Sequence of chain 1.B:
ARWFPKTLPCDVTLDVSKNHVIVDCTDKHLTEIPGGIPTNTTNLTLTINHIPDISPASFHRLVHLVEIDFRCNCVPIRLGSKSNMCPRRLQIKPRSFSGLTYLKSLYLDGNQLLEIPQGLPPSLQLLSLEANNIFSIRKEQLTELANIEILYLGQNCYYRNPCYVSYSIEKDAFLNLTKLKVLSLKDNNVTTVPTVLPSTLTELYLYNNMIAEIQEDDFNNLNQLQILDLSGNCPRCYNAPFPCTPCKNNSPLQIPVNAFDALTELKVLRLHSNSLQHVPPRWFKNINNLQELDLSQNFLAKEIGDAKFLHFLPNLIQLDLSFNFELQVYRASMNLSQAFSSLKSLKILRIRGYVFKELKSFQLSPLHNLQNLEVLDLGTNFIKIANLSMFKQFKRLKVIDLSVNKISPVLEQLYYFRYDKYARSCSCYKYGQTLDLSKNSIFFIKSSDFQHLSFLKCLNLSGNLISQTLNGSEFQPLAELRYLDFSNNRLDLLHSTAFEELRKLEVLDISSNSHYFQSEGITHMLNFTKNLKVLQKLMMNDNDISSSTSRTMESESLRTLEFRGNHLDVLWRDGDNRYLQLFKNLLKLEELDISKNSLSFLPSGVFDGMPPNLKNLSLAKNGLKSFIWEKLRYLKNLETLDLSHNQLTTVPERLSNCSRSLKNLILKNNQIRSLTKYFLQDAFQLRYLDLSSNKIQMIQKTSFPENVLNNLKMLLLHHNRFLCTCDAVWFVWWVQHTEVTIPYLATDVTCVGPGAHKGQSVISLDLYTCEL

This protein binds this small molecule.
Small molecule (SMILES): CC(=O)N[C@H]1[C@H](O[C@H]2[C@H](O)[C@@H](NC(C)=O)CO[C@@H]2CO)O[C@H](CO)[C@@H](O)[C@@H]1O

Binding-site contacts:
Ligand atom C1 contacts residue HIS24 of chain 1.B at 4.5 Å.
Ligand atom C6 contacts residue LYS108 of chain 1.B at 4.4 Å.
Ligand atom O7 contacts residue ASN47 of chain 1.B at 3.1 Å (h-bond).
Ligand atom C6 contacts residue VAL70 of chain 1.B at 4.0 Å (hydrophobic).
Ligand atom C5 contacts residue GLU71 of chain 1.B at 4.0 Å.
Ligand atom C6 contacts residue SER109 of chain 1.B at 3.9 Å.
Ligand atom C8 contacts residue ILE26 of chain 1.B at 3.8 Å (hydrophobic).
Ligand atom C1 contacts residue GLU71 of chain 1.B at 3.9 Å.
Ligand atom C5 contacts residue VAL70 of chain 1.B at 4.0 Å (hydrophobic).
Ligand atom C4 contacts residue ASN47 of chain 1.B at 4.2 Å.
Ligand atom N2 contacts residue ILE26 of chain 1.B at 4.4 Å.
Ligand atom C1 contacts residue ASN47 of chain 1.B at 1.4 Å.
Ligand atom O6 contacts residue SER109 of chain 1.B at 2.7 Å (h-bond).
Ligand atom C7 contacts residue ASN47 of chain 1.B at 3.2 Å.
Ligand atom C8 contacts residue LYS108 of chain 1.B at 3.5 Å.
Ligand atom C3 contacts residue ASN47 of chain 1.B at 3.8 Å.
Ligand atom C2 contacts residue GLU71 of chain 1.B at 4.0 Å.
Ligand atom O5 contacts residue VAL70 of chain 1.B at 3.8 Å.
Ligand atom N2 contacts residue ASN47 of chain 1.B at 2.9 Å (h-bond).
Ligand atom C8 contacts residue ASN47 of chain 1.B at 4.4 Å.
Ligand atom C1 contacts residue VAL70 of chain 1.B at 4.3 Å (hydrophobic).
Ligand atom O5 contacts residue ASN47 of chain 1.B at 2.4 Å (h-bond).
Ligand atom C7 contacts residue ILE26 of chain 1.B at 4.1 Å (hydrophobic).
Ligand atom C6 contacts residue GLU71 of chain 1.B at 3.9 Å.
Ligand atom C4 contacts residue GLU71 of chain 1.B at 4.0 Å.
Ligand atom C2 contacts residue ASN47 of chain 1.B at 2.5 Å.
Ligand atom O6 contacts residue GLU71 of chain 1.B at 3.0 Å (salt-bridge).
Ligand atom C5 contacts residue ASN47 of chain 1.B at 3.7 Å.
Ligand atom O5 contacts residue GLU71 of chain 1.B at 3.2 Å.
Ligand atom O7 contacts residue GLU71 of chain 1.B at 3.7 Å.
Ligand atom C8 contacts residue GLN129 of chain 1.B at 4.0 Å.
Ligand atom O6 contacts residue VAL70 of chain 1.B at 4.3 Å.